Binding-site contacts:
Ligand atom N14 contacts residue PHE123 of chain 1.B at 3.2 Å.
Ligand atom C9 contacts residue THR17 of chain 1.B at 3.2 Å.
Ligand atom O13 contacts residue SER229 of chain 1.B at 3.5 Å (h-bond).
Ligand atom C11 contacts residue TYR19 of chain 1.B at 3.2 Å (hydrophobic).
Ligand atom C11 contacts residue GLN18 of chain 1.B at 3.9 Å.
Ligand atom O13 contacts residue THR17 of chain 1.B at 3.2 Å (h-bond).
Ligand atom C8 contacts residue THR17 of chain 1.B at 3.4 Å.
Ligand atom C3 contacts residue PRO117 of chain 1.B at 4.0 Å (hydrophobic).
Ligand atom C6 contacts residue PHE123 of chain 1.B at 3.7 Å (hydrophobic).
Ligand atom C9 contacts residue SER229 of chain 1.B at 3.9 Å.
Ligand atom C10 contacts residue GLY227 of chain 1.B at 3.9 Å.
Ligand atom C12 contacts residue ALA228 of chain 1.B at 4.1 Å (hydrophobic).
Ligand atom O13 contacts residue GLY227 of chain 1.B at 3.3 Å (h-bond).
Ligand atom C12 contacts residue THR17 of chain 1.B at 3.9 Å.
Ligand atom C2 contacts residue PHE123 of chain 1.B at 3.5 Å (hydrophobic).
Ligand atom C11 contacts residue VAL35 of chain 1.B at 3.5 Å (hydrophobic).
Ligand atom O13 contacts residue THR226 of chain 1.B at 3.9 Å.
Ligand atom N4 contacts residue GLN18 of chain 1.B at 4.0 Å.
Ligand atom CL1 contacts residue PHE118 of chain 1.B at 3.4 Å.
Ligand atom C12 contacts residue THR226 of chain 1.B at 3.2 Å.
Ligand atom C3 contacts residue LEU120 of chain 1.B at 4.0 Å (hydrophobic).
Ligand atom CL1 contacts residue PHE123 of chain 1.B at 4.0 Å.
Ligand atom C9 contacts residue GLN18 of chain 1.B at 4.1 Å.
Ligand atom C8 contacts residue SER229 of chain 1.B at 3.2 Å.
Ligand atom C10 contacts residue VAL35 of chain 1.B at 3.5 Å (hydrophobic).
Ligand atom C10 contacts residue GLN18 of chain 1.B at 3.8 Å.
Ligand atom C9 contacts residue GLY227 of chain 1.B at 3.2 Å.
Ligand atom CL1 contacts residue PRO117 of chain 1.B at 3.7 Å.
Ligand atom C12 contacts residue GLY227 of chain 1.B at 3.8 Å.
Ligand atom C10 contacts residue THR17 of chain 1.B at 3.8 Å.
Ligand atom C12 contacts residue TYR19 of chain 1.B at 3.8 Å (hydrophobic).
Ligand atom C8 contacts residue GLY227 of chain 1.B at 3.4 Å.
Ligand atom C10 contacts residue TYR19 of chain 1.B at 3.8 Å (hydrophobic).
Ligand atom C11 contacts residue THR226 of chain 1.B at 3.9 Å.
Ligand atom N7 contacts residue PHE123 of chain 1.B at 4.1 Å.
Ligand atom C5 contacts residue GLN18 of chain 1.B at 4.0 Å.
Ligand atom O13 contacts residue ALA228 of chain 1.B at 3.4 Å.
Ligand atom N7 contacts residue GLY227 of chain 1.B at 3.4 Å (h-bond).
Ligand atom C12 contacts residue TYR161 of chain 1.B at 4.1 Å (hydrophobic).
Ligand atom C11 contacts residue THR17 of chain 1.B at 4.2 Å.

Sequence of chain 1.B:
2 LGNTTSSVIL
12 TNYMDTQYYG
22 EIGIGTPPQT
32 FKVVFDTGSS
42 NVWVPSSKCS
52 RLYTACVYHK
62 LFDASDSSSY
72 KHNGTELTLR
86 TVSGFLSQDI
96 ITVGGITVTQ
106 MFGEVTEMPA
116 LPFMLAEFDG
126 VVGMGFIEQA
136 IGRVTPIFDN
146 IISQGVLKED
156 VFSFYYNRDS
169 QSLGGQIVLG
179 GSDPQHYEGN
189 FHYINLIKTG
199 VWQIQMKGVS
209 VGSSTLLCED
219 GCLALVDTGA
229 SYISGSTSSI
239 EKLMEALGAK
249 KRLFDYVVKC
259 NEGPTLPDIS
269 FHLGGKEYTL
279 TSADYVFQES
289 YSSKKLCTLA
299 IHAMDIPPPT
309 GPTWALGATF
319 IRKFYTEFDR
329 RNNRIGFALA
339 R

This small molecule binds to this protein.
Small molecule (SMILES): Clc1cncc(NCc2ccco2)n1